Sequence of chain 1.B:
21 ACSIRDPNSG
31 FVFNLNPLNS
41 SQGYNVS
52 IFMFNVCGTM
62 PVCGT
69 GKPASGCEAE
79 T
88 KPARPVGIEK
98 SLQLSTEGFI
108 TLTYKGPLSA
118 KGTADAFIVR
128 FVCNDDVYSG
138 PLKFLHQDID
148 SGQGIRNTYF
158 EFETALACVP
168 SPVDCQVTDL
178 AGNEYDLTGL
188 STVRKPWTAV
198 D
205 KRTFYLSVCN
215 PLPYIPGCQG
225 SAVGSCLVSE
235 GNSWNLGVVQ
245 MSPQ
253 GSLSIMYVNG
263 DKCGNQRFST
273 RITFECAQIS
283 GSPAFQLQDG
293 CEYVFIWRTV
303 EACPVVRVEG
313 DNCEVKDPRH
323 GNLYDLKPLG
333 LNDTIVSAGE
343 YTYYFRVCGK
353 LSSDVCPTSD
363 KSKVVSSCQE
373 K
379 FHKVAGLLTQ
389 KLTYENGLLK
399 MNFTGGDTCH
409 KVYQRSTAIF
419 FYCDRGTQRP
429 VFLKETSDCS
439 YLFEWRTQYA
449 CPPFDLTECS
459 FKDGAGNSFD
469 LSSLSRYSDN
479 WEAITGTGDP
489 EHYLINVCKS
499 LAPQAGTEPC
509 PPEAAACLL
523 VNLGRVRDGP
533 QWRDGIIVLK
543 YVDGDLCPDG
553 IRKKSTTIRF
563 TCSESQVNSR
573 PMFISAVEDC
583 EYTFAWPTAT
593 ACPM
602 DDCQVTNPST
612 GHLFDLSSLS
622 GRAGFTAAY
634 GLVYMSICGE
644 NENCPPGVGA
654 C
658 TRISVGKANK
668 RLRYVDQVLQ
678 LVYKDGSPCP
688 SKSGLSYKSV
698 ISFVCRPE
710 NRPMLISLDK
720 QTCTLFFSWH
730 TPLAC

A small-molecule ligand and the protein it binds are described below.
Small molecule (SMILES): CC(=O)N[C@@H]1[C@@H](O)[C@H](O)[C@@H](CO)O[C@H]1O

Binding-site contacts:
Ligand atom C8 contacts residue CYS58 of chain 1.B at 3.9 Å (hydrophobic).
Ligand atom C1 contacts residue CYS58 of chain 1.B at 4.1 Å (hydrophobic).
Ligand atom C3 contacts residue ASN39 of chain 1.B at 3.7 Å.
Ligand atom N2 contacts residue CYS58 of chain 1.B at 3.5 Å (h-bond).
Ligand atom C5 contacts residue ASN39 of chain 1.B at 3.6 Å.
Ligand atom O5 contacts residue ASN39 of chain 1.B at 2.3 Å (h-bond).
Ligand atom O7 contacts residue ASN39 of chain 1.B at 2.6 Å (h-bond).
Ligand atom C2 contacts residue ASN39 of chain 1.B at 2.4 Å.
Ligand atom C7 contacts residue ASN39 of chain 1.B at 3.2 Å.
Ligand atom C7 contacts residue CYS58 of chain 1.B at 3.2 Å (hydrophobic).
Ligand atom N2 contacts residue ASN39 of chain 1.B at 2.9 Å (h-bond).
Ligand atom C2 contacts residue CYS58 of chain 1.B at 4.3 Å (hydrophobic).
Ligand atom C1 contacts residue ASN39 of chain 1.B at 1.4 Å.
Ligand atom O7 contacts residue CYS58 of chain 1.B at 3.1 Å (h-bond).
Ligand atom C4 contacts residue ASN39 of chain 1.B at 4.0 Å.